The protein below binds the small molecule below.
Small molecule (SMILES): CC(C)(C)C(=O)OCC(C)(C)[C@@H](O)C(=O)NCCC(=O)NCCS

Sequence of chain 1.D:
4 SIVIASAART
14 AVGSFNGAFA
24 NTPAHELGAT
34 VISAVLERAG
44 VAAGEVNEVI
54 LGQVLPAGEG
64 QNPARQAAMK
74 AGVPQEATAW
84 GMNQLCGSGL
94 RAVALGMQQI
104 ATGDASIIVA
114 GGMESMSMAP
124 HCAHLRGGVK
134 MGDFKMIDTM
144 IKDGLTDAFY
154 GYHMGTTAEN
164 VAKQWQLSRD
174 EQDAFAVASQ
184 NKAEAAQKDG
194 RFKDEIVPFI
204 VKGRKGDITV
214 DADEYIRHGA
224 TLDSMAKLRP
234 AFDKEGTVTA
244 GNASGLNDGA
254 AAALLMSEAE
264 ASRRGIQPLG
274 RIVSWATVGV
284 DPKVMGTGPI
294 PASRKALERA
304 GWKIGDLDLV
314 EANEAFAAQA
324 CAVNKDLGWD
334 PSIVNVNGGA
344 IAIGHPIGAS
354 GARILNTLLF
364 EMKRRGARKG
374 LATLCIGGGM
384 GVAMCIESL

Sequence of chain 1.A:
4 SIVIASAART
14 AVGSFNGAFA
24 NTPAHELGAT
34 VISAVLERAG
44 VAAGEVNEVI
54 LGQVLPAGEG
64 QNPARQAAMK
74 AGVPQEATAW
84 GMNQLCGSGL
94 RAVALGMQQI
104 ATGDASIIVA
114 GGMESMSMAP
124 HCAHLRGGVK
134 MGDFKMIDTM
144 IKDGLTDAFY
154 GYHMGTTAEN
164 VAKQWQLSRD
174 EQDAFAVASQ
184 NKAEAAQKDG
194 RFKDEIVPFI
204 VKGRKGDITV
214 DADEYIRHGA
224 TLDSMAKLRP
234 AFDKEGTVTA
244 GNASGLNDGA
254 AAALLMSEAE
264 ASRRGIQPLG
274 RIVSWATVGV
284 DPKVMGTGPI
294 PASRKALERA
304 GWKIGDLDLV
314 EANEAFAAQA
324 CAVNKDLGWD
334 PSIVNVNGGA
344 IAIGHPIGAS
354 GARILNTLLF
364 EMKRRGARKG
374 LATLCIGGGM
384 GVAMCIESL

Binding-site contacts:
Ligand atom NP8 contacts residue SER247 of chain 1.A at 3.5 Å (h-bond).
Ligand atom SP1 contacts residue MET157 of chain 1.A at 3.8 Å.
Ligand atom OPA contacts residue HIS156 of chain 1.A at 3.2 Å (h-bond).
Ligand atom CT3 contacts residue LEU249 of chain 1.A at 4.0 Å (hydrophobic).
Ligand atom CP3 contacts residue LEU148 of chain 1.A at 3.9 Å (hydrophobic).
Ligand atom CP2 contacts residue HIS348 of chain 1.A at 3.3 Å.
Ligand atom CT5 contacts residue MET134 of chain 1.D at 3.2 Å (hydrophobic).
Ligand atom CP2 contacts residue CYS89 of chain 1.A at 3.6 Å (hydrophobic).
Ligand atom OT1 contacts residue MET134 of chain 1.D at 4.1 Å.
Ligand atom CT2 contacts residue MET134 of chain 1.D at 4.2 Å (hydrophobic).
Ligand atom SP1 contacts residue CYS89 of chain 1.A at 4.1 Å.
Ligand atom OP5 contacts residue MET157 of chain 1.A at 3.7 Å.
Ligand atom OP5 contacts residue LEU148 of chain 1.A at 4.1 Å.
Ligand atom CPD contacts residue LEU249 of chain 1.A at 3.9 Å (hydrophobic).
Ligand atom OP9 contacts residue LEU249 of chain 1.A at 3.9 Å.
Ligand atom CP2 contacts residue ALA318 of chain 1.A at 4.1 Å (hydrophobic).
Ligand atom CT1 contacts residue MET134 of chain 1.D at 4.2 Å (hydrophobic).
Ligand atom CP6 contacts residue PHE319 of chain 1.A at 4.1 Å (hydrophobic).
Ligand atom OP9 contacts residue SER247 of chain 1.A at 3.2 Å (h-bond).
Ligand atom CP7 contacts residue SER247 of chain 1.A at 3.2 Å.
Ligand atom CP7 contacts residue GLY248 of chain 1.A at 3.7 Å.
Ligand atom CPC contacts residue ALA243 of chain 1.A at 3.6 Å (hydrophobic).
Ligand atom CP7 contacts residue LEU249 of chain 1.A at 4.1 Å (hydrophobic).
Ligand atom SP1 contacts residue ALA318 of chain 1.A at 3.9 Å.
Ligand atom CP6 contacts residue SER247 of chain 1.A at 3.4 Å.
Ligand atom OP9 contacts residue GLY248 of chain 1.A at 3.8 Å.
Ligand atom CP3 contacts residue HIS348 of chain 1.A at 3.5 Å.
Ligand atom SP1 contacts residue PHE319 of chain 1.A at 3.6 Å.
Ligand atom OP5 contacts residue PHE319 of chain 1.A at 3.5 Å.
Ligand atom CP5 contacts residue PHE319 of chain 1.A at 3.9 Å (hydrophobic).
Ligand atom NP4 contacts residue HIS348 of chain 1.A at 3.6 Å.
Ligand atom SP1 contacts residue MET288 of chain 1.A at 3.4 Å.
Ligand atom CPE contacts residue ALA234 of chain 1.A at 4.1 Å (hydrophobic).
Ligand atom NP4 contacts residue LEU148 of chain 1.A at 4.2 Å.
Ligand atom OPA contacts residue PHE235 of chain 1.A at 3.2 Å.
Ligand atom OP5 contacts residue HIS156 of chain 1.A at 3.8 Å.
Ligand atom CP9 contacts residue SER247 of chain 1.A at 3.5 Å.
Ligand atom CPD contacts residue MET134 of chain 1.D at 4.0 Å (hydrophobic).
Ligand atom NP8 contacts residue HIS156 of chain 1.A at 4.1 Å.
Ligand atom CPA contacts residue PHE235 of chain 1.A at 3.8 Å (hydrophobic).